Sequence of chain 1.B:
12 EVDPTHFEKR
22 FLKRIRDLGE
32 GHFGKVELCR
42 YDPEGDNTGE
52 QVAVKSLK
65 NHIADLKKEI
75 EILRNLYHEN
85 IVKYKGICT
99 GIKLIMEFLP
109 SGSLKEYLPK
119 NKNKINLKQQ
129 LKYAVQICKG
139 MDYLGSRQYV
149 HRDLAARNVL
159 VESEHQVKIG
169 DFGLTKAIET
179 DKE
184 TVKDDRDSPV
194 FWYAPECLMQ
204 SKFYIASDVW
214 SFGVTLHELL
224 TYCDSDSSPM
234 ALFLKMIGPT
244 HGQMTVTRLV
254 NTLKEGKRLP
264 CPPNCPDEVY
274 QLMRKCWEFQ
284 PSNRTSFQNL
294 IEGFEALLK

A protein and the small-molecule ligand that binds it are described below.
Small molecule (SMILES): CC1(n2cnc3cnc4[nH]ccc4c32)CCN(S(C)(=O)=O)CC1

Binding-site contacts:
Ligand atom C13 contacts residue LEU158 of chain 1.B at 3.8 Å (hydrophobic).
Ligand atom O10 contacts residue GLU31 of chain 1.B at 3.6 Å.
Ligand atom C17 contacts residue LEU158 of chain 1.B at 3.6 Å (hydrophobic).
Ligand atom C19 contacts residue GLY168 of chain 1.B at 3.9 Å.
Ligand atom C22 contacts residue ALA54 of chain 1.B at 3.8 Å (hydrophobic).
Ligand atom C3 contacts residue LEU29 of chain 1.B at 3.7 Å (hydrophobic).
Ligand atom C22 contacts residue LEU158 of chain 1.B at 3.6 Å (hydrophobic).
Ligand atom C19 contacts residue ALA54 of chain 1.B at 3.6 Å (hydrophobic).
Ligand atom N14 contacts residue LEU158 of chain 1.B at 3.7 Å.
Ligand atom C1 contacts residue LEU158 of chain 1.B at 3.8 Å (hydrophobic).
Ligand atom S8 contacts residue GLU31 of chain 1.B at 3.9 Å.
Ligand atom N20 contacts residue GLU105 of chain 1.B at 2.8 Å (salt-bridge).
Ligand atom N23 contacts residue LEU107 of chain 1.B at 3.2 Å (h-bond).
Ligand atom C19 contacts residue GLU105 of chain 1.B at 3.7 Å.
Ligand atom C22 contacts residue GLU105 of chain 1.B at 3.8 Å.
Ligand atom N23 contacts residue PHE106 of chain 1.B at 3.5 Å.
Ligand atom O9 contacts residue GLY30 of chain 1.B at 3.2 Å.
Ligand atom N20 contacts residue LEU158 of chain 1.B at 3.8 Å.
Ligand atom O9 contacts residue GLU31 of chain 1.B at 3.2 Å (salt-bridge).
Ligand atom C24 contacts residue PHE106 of chain 1.B at 3.7 Å (hydrophobic).
Ligand atom C4 contacts residue ARG155 of chain 1.B at 3.4 Å.
Ligand atom C16 contacts residue LEU158 of chain 1.B at 3.4 Å (hydrophobic).
Ligand atom C24 contacts residue LEU107 of chain 1.B at 3.4 Å (hydrophobic).
Ligand atom N12 contacts residue LEU158 of chain 1.B at 3.6 Å.
Ligand atom C19 contacts residue MET104 of chain 1.B at 3.7 Å (hydrophobic).
Ligand atom C3 contacts residue ARG155 of chain 1.B at 3.4 Å.
Ligand atom C18 contacts residue GLY168 of chain 1.B at 3.5 Å.
Ligand atom C18 contacts residue LEU158 of chain 1.B at 3.8 Å (hydrophobic).
Ligand atom C11 contacts residue ARG155 of chain 1.B at 3.5 Å.
Ligand atom C1 contacts residue GLY168 of chain 1.B at 3.5 Å.
Ligand atom C24 contacts residue LEU29 of chain 1.B at 3.9 Å (hydrophobic).
Ligand atom C6 contacts residue VAL37 of chain 1.B at 3.4 Å (hydrophobic).
Ligand atom C4 contacts residue ASN156 of chain 1.B at 3.5 Å.
Ligand atom C13 contacts residue LEU29 of chain 1.B at 3.6 Å (hydrophobic).
Ligand atom C15 contacts residue LEU158 of chain 1.B at 3.5 Å (hydrophobic).
Ligand atom C11 contacts residue ASP169 of chain 1.B at 3.5 Å.
Ligand atom C11 contacts residue ASN156 of chain 1.B at 3.4 Å.
Ligand atom C7 contacts residue VAL37 of chain 1.B at 3.6 Å (hydrophobic).
Ligand atom O10 contacts residue ARG155 of chain 1.B at 3.4 Å (salt-bridge).
Ligand atom N20 contacts residue ALA54 of chain 1.B at 3.3 Å.